Binding-site contacts:
Ligand atom C2 contacts residue GLU112 of chain 1.A at 3.9 Å.
Ligand atom O1 contacts residue ASN13 of chain 1.A at 3.5 Å (h-bond).
Ligand atom O2 contacts residue TRP231 of chain 1.A at 3.5 Å.
Ligand atom C1 contacts residue TYR156 of chain 1.A at 3.7 Å (hydrophobic).
Ligand atom O2 contacts residue LYS16 of chain 1.A at 3.1 Å (salt-bridge).
Ligand atom O4 contacts residue TRP63 of chain 1.A at 4.1 Å.
Ligand atom C6 contacts residue TRP341 of chain 1.A at 3.8 Å (hydrophobic).
Ligand atom C3 contacts residue TRP63 of chain 1.A at 3.8 Å (hydrophobic).
Ligand atom O1 contacts residue ASP15 of chain 1.A at 3.0 Å (salt-bridge).
Ligand atom O2 contacts residue GLU112 of chain 1.A at 2.8 Å (salt-bridge).
Ligand atom O3 contacts residue TRP341 of chain 1.A at 3.8 Å.
Ligand atom C2 contacts residue ASP66 of chain 1.A at 3.4 Å.
Ligand atom C3 contacts residue ASP66 of chain 1.A at 3.4 Å.
Ligand atom O3 contacts residue GLU112 of chain 1.A at 3.8 Å.
Ligand atom C6 contacts residue PRO155 of chain 1.A at 3.9 Å (hydrophobic).
Ligand atom O2 contacts residue ALA64 of chain 1.A at 3.1 Å.
Ligand atom C2 contacts residue TRP231 of chain 1.A at 3.6 Å (hydrophobic).
Ligand atom C2 contacts residue LYS16 of chain 1.A at 3.9 Å.
Ligand atom O3 contacts residue TRP63 of chain 1.A at 3.5 Å (h-bond).
Ligand atom O4 contacts residue ARG67 of chain 1.A at 3.1 Å (salt-bridge).
Ligand atom O3 contacts residue ASP66 of chain 1.A at 2.4 Å (salt-bridge).
Ligand atom O2 contacts residue ASP66 of chain 1.A at 2.7 Å (salt-bridge).
Ligand atom C1 contacts residue TRP231 of chain 1.A at 3.6 Å (hydrophobic).
Ligand atom O6 contacts residue GLU154 of chain 1.A at 3.2 Å (salt-bridge).
Ligand atom O1 contacts residue LYS16 of chain 1.A at 2.7 Å (salt-bridge).
Ligand atom C4 contacts residue TRP341 of chain 1.A at 3.7 Å (hydrophobic).
Ligand atom O3 contacts residue ALA64 of chain 1.A at 3.2 Å.
Ligand atom C1 contacts residue ASP15 of chain 1.A at 3.8 Å.
Ligand atom O6 contacts residue PRO155 of chain 1.A at 3.3 Å.
Ligand atom O5 contacts residue TYR156 of chain 1.A at 3.4 Å.
Ligand atom C6 contacts residue GLU154 of chain 1.A at 4.0 Å.
Ligand atom O4 contacts residue TRP341 of chain 1.A at 3.8 Å.
Ligand atom O3 contacts residue ARG67 of chain 1.A at 3.3 Å (salt-bridge).
Ligand atom O6 contacts residue TYR156 of chain 1.A at 3.2 Å (h-bond).
Ligand atom C4 contacts residue TYR156 of chain 1.A at 4.1 Å (hydrophobic).
Ligand atom O2 contacts residue TRP63 of chain 1.A at 3.6 Å (h-bond).
Ligand atom C6 contacts residue TYR156 of chain 1.A at 3.7 Å (hydrophobic).
Ligand atom C1 contacts residue LYS16 of chain 1.A at 3.6 Å.
Ligand atom O5 contacts residue TRP231 of chain 1.A at 4.1 Å.
Ligand atom O6 contacts residue PHE157 of chain 1.A at 4.0 Å.

Sequence of chain 1.A:
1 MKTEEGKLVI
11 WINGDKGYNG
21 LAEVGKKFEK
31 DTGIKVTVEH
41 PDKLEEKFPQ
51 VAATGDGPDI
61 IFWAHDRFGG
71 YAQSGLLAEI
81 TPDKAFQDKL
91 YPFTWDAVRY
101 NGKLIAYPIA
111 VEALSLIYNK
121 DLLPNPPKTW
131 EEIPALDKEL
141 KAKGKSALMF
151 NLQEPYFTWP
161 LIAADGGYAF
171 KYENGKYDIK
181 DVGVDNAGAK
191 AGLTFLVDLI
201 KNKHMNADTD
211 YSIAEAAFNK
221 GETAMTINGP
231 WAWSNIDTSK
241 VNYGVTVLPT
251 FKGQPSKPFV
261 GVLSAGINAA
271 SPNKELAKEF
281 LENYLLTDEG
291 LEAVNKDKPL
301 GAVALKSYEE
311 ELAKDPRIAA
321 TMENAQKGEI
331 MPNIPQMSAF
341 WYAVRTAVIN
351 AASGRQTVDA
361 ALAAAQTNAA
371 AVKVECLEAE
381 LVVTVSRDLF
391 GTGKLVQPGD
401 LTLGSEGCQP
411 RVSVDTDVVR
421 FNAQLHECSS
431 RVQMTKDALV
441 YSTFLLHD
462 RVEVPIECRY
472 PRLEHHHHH

The small molecule below binds the protein below.
Small molecule (SMILES): OC[C@H]1O[C@H](O[C@H]2[C@H](O)[C@@H](O)[C@@H](O)O[C@@H]2CO)[C@H](O)[C@@H](O)[C@@H]1O